Sequence of chain 1.C:
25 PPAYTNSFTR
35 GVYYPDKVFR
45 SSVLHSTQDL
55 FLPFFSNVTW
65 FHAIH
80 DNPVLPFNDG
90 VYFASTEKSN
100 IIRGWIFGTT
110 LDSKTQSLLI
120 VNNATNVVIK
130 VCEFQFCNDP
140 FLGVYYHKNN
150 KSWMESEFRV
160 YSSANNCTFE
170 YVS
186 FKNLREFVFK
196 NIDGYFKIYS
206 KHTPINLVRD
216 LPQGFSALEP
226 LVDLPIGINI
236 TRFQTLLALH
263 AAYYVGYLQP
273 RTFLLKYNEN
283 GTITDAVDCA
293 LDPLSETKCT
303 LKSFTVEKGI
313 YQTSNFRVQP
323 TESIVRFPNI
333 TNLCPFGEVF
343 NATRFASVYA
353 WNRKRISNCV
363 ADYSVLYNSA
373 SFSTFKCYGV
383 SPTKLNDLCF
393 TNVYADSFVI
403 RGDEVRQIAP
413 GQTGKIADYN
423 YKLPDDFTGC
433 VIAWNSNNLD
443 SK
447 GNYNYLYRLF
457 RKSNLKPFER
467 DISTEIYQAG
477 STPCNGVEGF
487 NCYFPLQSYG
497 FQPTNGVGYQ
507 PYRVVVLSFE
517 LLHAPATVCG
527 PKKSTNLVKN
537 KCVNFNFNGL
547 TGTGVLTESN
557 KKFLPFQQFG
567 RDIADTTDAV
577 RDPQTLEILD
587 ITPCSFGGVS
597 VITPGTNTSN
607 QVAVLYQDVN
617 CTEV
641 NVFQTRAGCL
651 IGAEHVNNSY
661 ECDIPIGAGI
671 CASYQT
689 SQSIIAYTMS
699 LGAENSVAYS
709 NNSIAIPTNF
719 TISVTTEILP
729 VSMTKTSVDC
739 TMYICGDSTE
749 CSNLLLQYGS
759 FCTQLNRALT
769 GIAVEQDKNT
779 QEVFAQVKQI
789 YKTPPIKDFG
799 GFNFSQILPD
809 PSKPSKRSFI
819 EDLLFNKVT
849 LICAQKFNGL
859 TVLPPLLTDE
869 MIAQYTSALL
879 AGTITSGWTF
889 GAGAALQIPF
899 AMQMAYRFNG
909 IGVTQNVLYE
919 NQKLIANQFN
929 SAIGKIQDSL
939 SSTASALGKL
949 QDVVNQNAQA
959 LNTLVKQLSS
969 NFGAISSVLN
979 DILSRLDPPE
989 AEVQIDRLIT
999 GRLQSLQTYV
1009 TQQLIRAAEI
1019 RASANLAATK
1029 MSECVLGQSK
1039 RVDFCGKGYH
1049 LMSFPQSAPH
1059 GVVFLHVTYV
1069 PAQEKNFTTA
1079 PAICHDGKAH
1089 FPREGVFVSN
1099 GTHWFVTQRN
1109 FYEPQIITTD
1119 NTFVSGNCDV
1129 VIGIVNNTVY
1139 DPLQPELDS

Binding-site contacts:
Ligand atom C4 contacts residue ASN61 of chain 1.C at 4.1 Å.
Ligand atom C8 contacts residue PHE59 of chain 1.C at 3.2 Å (hydrophobic).
Ligand atom C8 contacts residue ASN61 of chain 1.C at 4.4 Å.
Ligand atom C3 contacts residue ASN61 of chain 1.C at 3.7 Å.
Ligand atom O7 contacts residue ASN61 of chain 1.C at 3.6 Å (h-bond).
Ligand atom O5 contacts residue ASN61 of chain 1.C at 2.2 Å (h-bond).
Ligand atom O6 contacts residue TYR28 of chain 1.C at 3.1 Å.
Ligand atom C5 contacts residue ASN61 of chain 1.C at 3.5 Å.
Ligand atom C7 contacts residue ASN61 of chain 1.C at 3.5 Å.
Ligand atom C5 contacts residue TYR28 of chain 1.C at 3.8 Å (hydrophobic).
Ligand atom C1 contacts residue TYR28 of chain 1.C at 3.8 Å (hydrophobic).
Ligand atom C6 contacts residue TYR28 of chain 1.C at 3.6 Å (hydrophobic).
Ligand atom C1 contacts residue ASN61 of chain 1.C at 1.4 Å.
Ligand atom C2 contacts residue ASN61 of chain 1.C at 2.4 Å.
Ligand atom O5 contacts residue TYR28 of chain 1.C at 3.0 Å.
Ligand atom N2 contacts residue ASN61 of chain 1.C at 3.0 Å (h-bond).
Ligand atom C6 contacts residue ASN61 of chain 1.C at 4.5 Å.

The small molecule below binds the protein below.
Small molecule (SMILES): CC(=O)N[C@@H]1[C@@H](O)[C@H](O)[C@@H](CO)O[C@H]1O